Sequence of chain 5.A:
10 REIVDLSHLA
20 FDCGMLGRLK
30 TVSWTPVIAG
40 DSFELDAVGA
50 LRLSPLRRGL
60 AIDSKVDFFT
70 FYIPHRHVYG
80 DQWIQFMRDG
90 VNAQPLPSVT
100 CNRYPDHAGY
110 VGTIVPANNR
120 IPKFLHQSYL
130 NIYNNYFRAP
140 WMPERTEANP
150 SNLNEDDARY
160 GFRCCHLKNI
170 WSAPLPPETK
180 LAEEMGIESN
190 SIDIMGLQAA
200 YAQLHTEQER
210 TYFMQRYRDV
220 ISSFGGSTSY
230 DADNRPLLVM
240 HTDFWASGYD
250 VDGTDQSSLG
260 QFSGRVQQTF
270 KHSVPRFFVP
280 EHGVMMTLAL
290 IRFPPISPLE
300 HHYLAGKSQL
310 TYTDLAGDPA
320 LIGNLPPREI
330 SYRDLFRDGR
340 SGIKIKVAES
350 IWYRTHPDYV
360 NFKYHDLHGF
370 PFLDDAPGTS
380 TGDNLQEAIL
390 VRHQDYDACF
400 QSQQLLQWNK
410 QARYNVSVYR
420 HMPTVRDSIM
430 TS

Sequence of chain 1.A:
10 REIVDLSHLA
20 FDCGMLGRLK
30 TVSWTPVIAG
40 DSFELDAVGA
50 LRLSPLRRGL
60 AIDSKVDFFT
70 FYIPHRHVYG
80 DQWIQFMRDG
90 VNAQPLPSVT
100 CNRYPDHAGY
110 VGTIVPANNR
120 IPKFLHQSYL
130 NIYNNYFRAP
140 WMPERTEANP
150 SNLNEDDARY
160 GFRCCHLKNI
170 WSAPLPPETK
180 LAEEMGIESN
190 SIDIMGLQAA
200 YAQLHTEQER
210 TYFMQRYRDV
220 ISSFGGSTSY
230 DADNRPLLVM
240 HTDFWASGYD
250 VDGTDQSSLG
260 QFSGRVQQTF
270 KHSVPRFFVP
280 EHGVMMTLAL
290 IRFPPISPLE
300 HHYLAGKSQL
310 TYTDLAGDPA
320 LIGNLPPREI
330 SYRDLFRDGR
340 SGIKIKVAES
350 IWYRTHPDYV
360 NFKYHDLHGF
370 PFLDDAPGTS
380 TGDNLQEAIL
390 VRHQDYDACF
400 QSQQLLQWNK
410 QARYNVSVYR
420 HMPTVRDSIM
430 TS

Binding-site contacts:
Ligand atom O4' contacts residue ARG425 of chain 1.A at 3.7 Å.
Ligand atom C1' contacts residue PHE212 of chain 5.A at 3.5 Å (hydrophobic).
Ligand atom OP2 contacts residue THR423 of chain 1.A at 2.9 Å.
Ligand atom P contacts residue ARG425 of chain 1.A at 3.5 Å.
Ligand atom O3' contacts residue ARG28 of chain 5.C at 3.5 Å (salt-bridge).
Ligand atom C4 contacts residue GLU208 of chain 5.A at 3.4 Å.
Ligand atom OP1 contacts residue ARG28 of chain 5.C at 3.2 Å (salt-bridge).
Ligand atom OP2 contacts residue ASP426 of chain 1.A at 2.8 Å (salt-bridge).
Ligand atom N1 contacts residue GLU208 of chain 5.A at 1.5 Å (salt-bridge).
Ligand atom O3' contacts residue ARG425 of chain 1.A at 3.8 Å.
Ligand atom O4' contacts residue PHE212 of chain 5.A at 3.4 Å.
Ligand atom O5' contacts residue ARG28 of chain 5.C at 3.4 Å.
Ligand atom N3 contacts residue GLU208 of chain 5.A at 2.7 Å (salt-bridge).
Ligand atom C2' contacts residue DC1 of chain 5.E at 2.2 Å.
Ligand atom C3' contacts residue DC1 of chain 5.E at 2.9 Å.
Ligand atom P contacts residue DC1 of chain 5.H at 2.5 Å.
Ligand atom C4' contacts residue DC1 of chain 5.H at 2.8 Å.
Ligand atom C2 contacts residue PHE212 of chain 5.A at 3.8 Å (hydrophobic).
Ligand atom C4 contacts residue ARG425 of chain 1.A at 3.6 Å.
Ligand atom C2 contacts residue ARG425 of chain 1.A at 3.1 Å.
Ligand atom OP2 contacts residue DC1 of chain 5.H at 2.0 Å.
Ligand atom OP1 contacts residue GLY34 of chain 5.C at 3.8 Å.
Ligand atom N3 contacts residue PHE212 of chain 5.A at 2.9 Å.
Ligand atom C5' contacts residue ARG28 of chain 5.C at 3.1 Å.
Ligand atom O5' contacts residue ARG425 of chain 1.A at 2.8 Å.
Ligand atom O3' contacts residue THR423 of chain 1.A at 3.8 Å.
Ligand atom O5' contacts residue TYR31 of chain 5.C at 3.4 Å (h-bond).
Ligand atom O3' contacts residue DC1 of chain 5.E at 3.3 Å.
Ligand atom C1' contacts residue DC1 of chain 5.E at 3.6 Å.
Ligand atom C5 contacts residue GLU208 of chain 5.A at 3.4 Å.
Ligand atom O5' contacts residue DC1 of chain 5.H at 2.6 Å.
Ligand atom C6 contacts residue GLU208 of chain 5.A at 2.6 Å.
Ligand atom N3 contacts residue ARG425 of chain 1.A at 3.1 Å (salt-bridge).
Ligand atom C1' contacts residue ALA27 of chain 5.C at 3.8 Å (hydrophobic).
Ligand atom C5' contacts residue TYR31 of chain 5.C at 2.9 Å (hydrophobic).
Ligand atom OP2 contacts residue ARG425 of chain 1.A at 3.8 Å.
Ligand atom C2 contacts residue GLU208 of chain 5.A at 1.6 Å.
Ligand atom N1 contacts residue ARG425 of chain 1.A at 3.6 Å (salt-bridge).
Ligand atom C5' contacts residue DC1 of chain 5.H at 2.3 Å.
Ligand atom N6 contacts residue GLU208 of chain 5.A at 3.4 Å (salt-bridge).

Sequence of chain 5.C:
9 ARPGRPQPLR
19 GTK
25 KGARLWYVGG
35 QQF

The protein below binds the small molecule below.
Small molecule (SMILES): Nc1ncnc2c1N1CN2[C@H]2C[C@]3(OP3(O)(O)OC[C@H]3OCC[C@@H]3O[P](=O)(O)OC[C@H]3O[C@@H]1C[C@@H]3O)[C@@H](CO[P](=O)(O)O[C@H]1CCO[C@@H]1COP(=O)=O)O2